Binding-site contacts:
Ligand atom C3 contacts residue GLY104 of chain 1.F at 3.6 Å.
Ligand atom C12 contacts residue PHE37 of chain 1.E at 4.2 Å (hydrophobic).
Ligand atom C6 contacts residue GLY96 of chain 1.E at 3.5 Å.
Ligand atom C8 contacts residue ASN36 of chain 1.F at 4.2 Å.
Ligand atom O1 contacts residue TYR101 of chain 1.E at 3.3 Å (h-bond).
Ligand atom C10 contacts residue TRP101 of chain 1.F at 3.7 Å (hydrophobic).
Ligand atom C1 contacts residue TRP94 of chain 1.E at 3.8 Å (hydrophobic).
Ligand atom C7 contacts residue ALA34 of chain 1.F at 3.9 Å (hydrophobic).
Ligand atom C2 contacts residue PHE37 of chain 1.E at 4.2 Å (hydrophobic).
Ligand atom C1 contacts residue PHE37 of chain 1.E at 4.1 Å (hydrophobic).
Ligand atom C6 contacts residue GLN95 of chain 1.E at 3.8 Å.
Ligand atom C8 contacts residue TYR51 of chain 1.F at 4.1 Å (hydrophobic).
Ligand atom C11 contacts residue TRP101 of chain 1.F at 3.5 Å (hydrophobic).
Ligand atom C1 contacts residue GLN95 of chain 1.E at 4.3 Å.
Ligand atom C4 contacts residue GLY96 of chain 1.E at 4.1 Å.
Ligand atom C8 contacts residue TYR101 of chain 1.E at 3.9 Å (hydrophobic).
Ligand atom C3 contacts residue PHE37 of chain 1.E at 4.2 Å (hydrophobic).
Ligand atom C2 contacts residue ASN39 of chain 1.E at 3.5 Å.
Ligand atom C12 contacts residue GLY96 of chain 1.E at 3.2 Å.
Ligand atom C7 contacts residue ASN36 of chain 1.F at 4.3 Å.
Ligand atom O1 contacts residue TYR51 of chain 1.F at 3.8 Å.
Ligand atom C5 contacts residue LEU99 of chain 1.F at 4.3 Å (hydrophobic).
Ligand atom C13 contacts residue TYR101 of chain 1.E at 4.2 Å (hydrophobic).
Ligand atom C6 contacts residue TRP94 of chain 1.E at 3.6 Å (hydrophobic).
Ligand atom C1 contacts residue ASN39 of chain 1.E at 3.5 Å.
Ligand atom C7 contacts residue LEU99 of chain 1.F at 3.5 Å (hydrophobic).
Ligand atom C2 contacts residue LEU99 of chain 1.F at 4.3 Å (hydrophobic).
Ligand atom C9 contacts residue TRP101 of chain 1.F at 4.4 Å (hydrophobic).
Ligand atom C5 contacts residue TRP94 of chain 1.E at 3.9 Å (hydrophobic).
Ligand atom C3 contacts residue LEU99 of chain 1.F at 4.1 Å (hydrophobic).
Ligand atom C1 contacts residue GLY96 of chain 1.E at 3.8 Å.
Ligand atom N1 contacts residue TRP101 of chain 1.F at 4.4 Å.
Ligand atom C4 contacts residue LEU99 of chain 1.F at 4.0 Å (hydrophobic).
Ligand atom C5 contacts residue GLY96 of chain 1.E at 3.5 Å.
Ligand atom C13 contacts residue GLY96 of chain 1.E at 3.1 Å.
Ligand atom O1 contacts residue TRP101 of chain 1.F at 4.0 Å.
Ligand atom C7 contacts residue LEU100 of chain 1.F at 4.3 Å (hydrophobic).
Ligand atom C14 contacts residue TRP101 of chain 1.F at 4.3 Å (hydrophobic).
Ligand atom C12 contacts residue TYR101 of chain 1.E at 4.4 Å (hydrophobic).
Ligand atom C2 contacts residue GLY104 of chain 1.F at 4.0 Å.

Sequence of chain 1.F:
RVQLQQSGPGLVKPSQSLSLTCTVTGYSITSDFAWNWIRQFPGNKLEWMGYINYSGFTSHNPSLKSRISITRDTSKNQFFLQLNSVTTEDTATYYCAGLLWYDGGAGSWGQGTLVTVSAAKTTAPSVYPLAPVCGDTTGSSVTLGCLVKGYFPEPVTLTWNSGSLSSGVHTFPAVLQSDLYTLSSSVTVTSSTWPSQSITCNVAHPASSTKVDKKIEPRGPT

The small molecule below binds the protein below.
Small molecule (SMILES): C[N+]1([O-])CCC([Si](C)(C)c2ccccc2)CC1

Sequence of chain 1.E:
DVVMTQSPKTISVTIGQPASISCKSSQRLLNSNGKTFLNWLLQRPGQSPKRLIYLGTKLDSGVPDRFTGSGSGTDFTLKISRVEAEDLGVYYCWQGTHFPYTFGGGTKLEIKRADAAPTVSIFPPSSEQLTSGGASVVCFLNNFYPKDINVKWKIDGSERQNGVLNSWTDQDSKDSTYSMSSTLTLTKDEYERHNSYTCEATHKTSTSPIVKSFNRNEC